Sequence of chain 2.B:
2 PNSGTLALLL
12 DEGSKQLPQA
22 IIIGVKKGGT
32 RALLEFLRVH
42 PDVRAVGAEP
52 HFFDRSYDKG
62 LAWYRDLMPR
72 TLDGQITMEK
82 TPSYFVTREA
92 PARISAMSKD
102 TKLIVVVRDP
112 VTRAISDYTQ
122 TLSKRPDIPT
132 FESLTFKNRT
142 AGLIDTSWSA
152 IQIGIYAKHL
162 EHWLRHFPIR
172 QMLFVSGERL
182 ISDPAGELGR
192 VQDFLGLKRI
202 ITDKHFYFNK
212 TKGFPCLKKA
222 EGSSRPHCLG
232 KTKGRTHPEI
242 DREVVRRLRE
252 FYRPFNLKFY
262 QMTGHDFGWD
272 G

Sequence of chain 2.A:
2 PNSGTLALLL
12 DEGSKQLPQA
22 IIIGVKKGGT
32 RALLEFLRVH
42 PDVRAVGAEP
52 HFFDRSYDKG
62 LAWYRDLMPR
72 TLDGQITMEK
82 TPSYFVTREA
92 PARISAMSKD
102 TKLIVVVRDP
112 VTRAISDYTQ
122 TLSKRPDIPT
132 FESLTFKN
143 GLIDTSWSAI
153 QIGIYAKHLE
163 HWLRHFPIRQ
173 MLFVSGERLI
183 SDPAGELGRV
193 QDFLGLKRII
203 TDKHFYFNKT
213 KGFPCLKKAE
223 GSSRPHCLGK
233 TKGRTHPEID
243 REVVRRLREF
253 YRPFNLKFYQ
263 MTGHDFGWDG

Binding-site contacts:
Ligand atom O3 contacts residue THR122 of chain 1.B at 3.0 Å (h-bond).
Ligand atom C6 contacts residue LYS27 of chain 1.B at 3.4 Å.
Ligand atom O1S contacts residue SER84 of chain 1.B at 3.3 Å (h-bond).
Ligand atom O3 contacts residue ARG56 of chain 1.B at 2.6 Å (salt-bridge).
Ligand atom O6A contacts residue GLN121 of chain 1.B at 2.6 Å (h-bond).
Ligand atom O6B contacts residue GLN121 of chain 1.B at 3.4 Å (h-bond).
Ligand atom O6A contacts residue ARG32 of chain 1.B at 2.5 Å (salt-bridge).
Ligand atom O6A contacts residue LYS125 of chain 1.B at 2.6 Å (salt-bridge).
Ligand atom N2 contacts residue THR122 of chain 1.B at 2.9 Å (h-bond).
Ligand atom O1S contacts residue ALA151 of chain 1.B at 3.4 Å (h-bond).
Ligand atom O3S contacts residue ASP118 of chain 1.B at 2.8 Å (salt-bridge).
Ligand atom O1S contacts residue TRP149 of chain 1.B at 2.9 Å (h-bond).
Ligand atom O2S contacts residue SER84 of chain 1.B at 3.0 Å (h-bond).
Ligand atom O3S contacts residue THR122 of chain 1.B at 3.4 Å (h-bond).
Ligand atom O1S contacts residue LYS27 of chain 1.B at 3.3 Å.
Ligand atom O6B contacts residue LYS27 of chain 1.B at 2.6 Å (salt-bridge).
Ligand atom O6S contacts residue LYS232 of chain 2.B at 2.5 Å (salt-bridge).
Ligand atom O5 contacts residue LYS27 of chain 1.B at 2.6 Å (salt-bridge).
Ligand atom O2S contacts residue PRO83 of chain 1.B at 3.3 Å.
Ligand atom O3S contacts residue NA1 of chain 1.F at 2.4 Å (h-bond).
Ligand atom O6B contacts residue ARG32 of chain 1.B at 3.4 Å (salt-bridge).
Ligand atom O1S contacts residue SER150 of chain 1.B at 2.9 Å (h-bond).
Ligand atom O3S contacts residue ARG236 of chain 1.B at 2.7 Å (salt-bridge).
Ligand atom O6B contacts residue NA1 of chain 1.F at 2.7 Å (h-bond).
Ligand atom C6 contacts residue LYS234 of chain 1.B at 3.4 Å.
Ligand atom C3 contacts residue THR122 of chain 1.B at 3.4 Å.
Ligand atom O6 contacts residue LYS125 of chain 1.B at 3.0 Å (salt-bridge).
Ligand atom C6 contacts residue ARG32 of chain 1.B at 3.3 Å.
Ligand atom O1S contacts residue LYS125 of chain 1.B at 2.9 Å (salt-bridge).
Ligand atom C6 contacts residue GLN121 of chain 1.B at 3.3 Å.
Ligand atom O3 contacts residue GLU50 of chain 1.B at 2.8 Å (salt-bridge).
Ligand atom O3S contacts residue GLN121 of chain 1.B at 3.1 Å (h-bond).
Ligand atom O1S contacts residue GLN121 of chain 1.B at 3.0 Å (h-bond).
Ligand atom O6B contacts residue LYS234 of chain 1.B at 2.7 Å (salt-bridge).
Ligand atom O6B contacts residue LYS81 of chain 1.B at 2.7 Å (salt-bridge).
Ligand atom O4S contacts residue LYS125 of chain 1.B at 2.9 Å (salt-bridge).
Ligand atom O3 contacts residue LYS27 of chain 1.B at 2.9 Å (salt-bridge).
Ligand atom O2S contacts residue HIS52 of chain 1.B at 3.2 Å.
Ligand atom O3 contacts residue THR233 of chain 1.B at 2.6 Å (h-bond).
Ligand atom O3 contacts residue NA1 of chain 1.F at 2.5 Å (h-bond).

The small molecule below binds the protein below.
Small molecule (SMILES): O=C(O)C1=C[C@H](O)[C@@H](OS(=O)(=O)O)[C@H](O[C@H]2[C@H](O)[C@@H](NS(=O)(=O)O)[C@@H](O[C@H]3[C@H](O)[C@@H](OS(=O)(=O)O)[C@H](O[C@H]4[C@H](O)[C@@H](NS(=O)(=O)O)[C@@H](O)O[C@@H]4COS(=O)(=O)O)O[C@H]3C(=O)O)O[C@@H]2COS(=O)(=O)O)O1

Sequence of chain 1.B:
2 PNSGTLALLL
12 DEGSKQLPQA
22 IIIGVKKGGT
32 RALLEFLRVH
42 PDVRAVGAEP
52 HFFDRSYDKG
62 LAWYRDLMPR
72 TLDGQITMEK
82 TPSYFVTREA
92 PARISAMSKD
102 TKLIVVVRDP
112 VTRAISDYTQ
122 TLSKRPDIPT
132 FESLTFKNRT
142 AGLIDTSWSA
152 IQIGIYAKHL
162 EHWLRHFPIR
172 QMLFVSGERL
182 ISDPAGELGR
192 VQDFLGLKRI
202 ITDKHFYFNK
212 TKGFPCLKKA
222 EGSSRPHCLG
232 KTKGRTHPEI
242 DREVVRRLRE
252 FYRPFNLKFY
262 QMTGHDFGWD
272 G